Sequence of chain 1.A:
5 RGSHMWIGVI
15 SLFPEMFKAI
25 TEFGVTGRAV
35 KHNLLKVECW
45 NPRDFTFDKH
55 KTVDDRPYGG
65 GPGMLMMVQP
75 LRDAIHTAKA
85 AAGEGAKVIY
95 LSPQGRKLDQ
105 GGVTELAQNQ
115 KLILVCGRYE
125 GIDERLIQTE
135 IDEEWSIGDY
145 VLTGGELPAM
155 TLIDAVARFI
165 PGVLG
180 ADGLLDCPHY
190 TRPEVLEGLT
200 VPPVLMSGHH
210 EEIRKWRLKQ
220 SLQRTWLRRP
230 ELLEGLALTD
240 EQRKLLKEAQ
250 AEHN

This protein binds this small molecule.
Small molecule (SMILES): NC(=O)c1ccc(N)nc1

Binding-site contacts:
Ligand atom C contacts residue SER140 of chain 1.A at 3.8 Å.
Ligand atom N contacts residue GLY142 of chain 1.A at 2.9 Å (h-bond).
Ligand atom N contacts residue ILE141 of chain 1.A at 3.9 Å.
Ligand atom C3 contacts residue GLY149 of chain 1.A at 3.9 Å.
Ligand atom C2 contacts residue PRO152 of chain 1.A at 3.7 Å (hydrophobic).
Ligand atom C contacts residue SER96 of chain 1.A at 3.9 Å.
Ligand atom C1 contacts residue PRO97 of chain 1.A at 3.7 Å (hydrophobic).
Ligand atom O contacts residue SER140 of chain 1.A at 3.4 Å.
Ligand atom C contacts residue TYR144 of chain 1.A at 4.2 Å (hydrophobic).
Ligand atom C4 contacts residue GLY148 of chain 1.A at 3.8 Å.
Ligand atom C5 contacts residue PRO97 of chain 1.A at 3.6 Å (hydrophobic).
Ligand atom O contacts residue PRO152 of chain 1.A at 3.9 Å.
Ligand atom N1 contacts residue GLY148 of chain 1.A at 3.6 Å.
Ligand atom N2 contacts residue PRO97 of chain 1.A at 4.0 Å.
Ligand atom N contacts residue PRO97 of chain 1.A at 4.1 Å.
Ligand atom C3 contacts residue GLY148 of chain 1.A at 4.0 Å.
Ligand atom C3 contacts residue SER96 of chain 1.A at 3.9 Å.
Ligand atom C5 contacts residue LEU146 of chain 1.A at 3.6 Å (hydrophobic).
Ligand atom N contacts residue SER140 of chain 1.A at 3.2 Å (h-bond).
Ligand atom C5 contacts residue TYR144 of chain 1.A at 3.4 Å (hydrophobic).
Ligand atom C1 contacts residue SER96 of chain 1.A at 4.0 Å.
Ligand atom N2 contacts residue LEU146 of chain 1.A at 2.9 Å (h-bond).
Ligand atom C2 contacts residue SER96 of chain 1.A at 3.4 Å.
Ligand atom O contacts residue ILE141 of chain 1.A at 2.9 Å (h-bond).
Ligand atom N1 contacts residue GLY149 of chain 1.A at 4.1 Å.
Ligand atom N contacts residue TYR144 of chain 1.A at 3.1 Å (h-bond).
Ligand atom C2 contacts residue LEU95 of chain 1.A at 3.7 Å (hydrophobic).
Ligand atom C contacts residue PRO152 of chain 1.A at 4.1 Å (hydrophobic).
Ligand atom O contacts residue SER96 of chain 1.A at 3.9 Å.
Ligand atom N1 contacts residue LEU146 of chain 1.A at 3.0 Å (h-bond).
Ligand atom N2 contacts residue VAL145 of chain 1.A at 3.9 Å.
Ligand atom C contacts residue PRO97 of chain 1.A at 4.0 Å (hydrophobic).
Ligand atom C contacts residue ILE141 of chain 1.A at 3.8 Å (hydrophobic).
Ligand atom C3 contacts residue PRO97 of chain 1.A at 4.1 Å (hydrophobic).
Ligand atom C5 contacts residue VAL145 of chain 1.A at 4.1 Å (hydrophobic).
Ligand atom C1 contacts residue PRO152 of chain 1.A at 3.8 Å (hydrophobic).
Ligand atom C3 contacts residue LEU95 of chain 1.A at 3.6 Å (hydrophobic).
Ligand atom C4 contacts residue LEU146 of chain 1.A at 3.9 Å (hydrophobic).
Ligand atom C2 contacts residue PRO97 of chain 1.A at 3.8 Å (hydrophobic).
Ligand atom N2 contacts residue TYR144 of chain 1.A at 4.1 Å.